Sequence of chain 18.B:
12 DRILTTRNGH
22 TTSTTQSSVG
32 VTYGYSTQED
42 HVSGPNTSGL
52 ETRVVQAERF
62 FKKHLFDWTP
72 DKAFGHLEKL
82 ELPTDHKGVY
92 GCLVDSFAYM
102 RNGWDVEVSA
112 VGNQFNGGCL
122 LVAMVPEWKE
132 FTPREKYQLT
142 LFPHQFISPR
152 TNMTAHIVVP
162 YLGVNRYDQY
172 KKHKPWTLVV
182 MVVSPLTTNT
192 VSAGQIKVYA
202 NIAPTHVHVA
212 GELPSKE

The protein below binds the small molecule below.
Small molecule (SMILES): CC(C)C[C@H](NC(=O)[C@H](C)NC(=O)CNC(=O)[C@@H](N)Cc1ccccc1)C(=O)N[C@@H](CC(C)C)C(=O)N[C@@H](C)C(=O)O

Binding-site contacts:
Ligand atom CD1 contacts residue ASP12 of chain 18.B at 3.8 Å.
Ligand atom N contacts residue ILE14 of chain 18.B at 3.0 Å (h-bond).
Ligand atom C contacts residue ARG18 of chain 18.B at 3.8 Å.
Ligand atom CE1 contacts residue ASP12 of chain 18.B at 3.5 Å.
Ligand atom CD2 contacts residue THR17 of chain 18.B at 3.7 Å.
Ligand atom O contacts residue THR16 of chain 18.B at 3.1 Å (h-bond).
Ligand atom CD2 contacts residue VAL32 of chain 18.B at 3.9 Å (hydrophobic).
Ligand atom O contacts residue ARG18 of chain 18.B at 3.6 Å (salt-bridge).
Ligand atom CG contacts residue ILE14 of chain 18.B at 4.2 Å (hydrophobic).
Ligand atom O contacts residue LEU15 of chain 18.B at 3.5 Å.
Ligand atom CG contacts residue THR16 of chain 18.B at 4.0 Å.
Ligand atom C contacts residue ARG18 of chain 18.B at 4.1 Å.
Ligand atom N contacts residue THR16 of chain 18.B at 2.9 Å (h-bond).
Ligand atom CA contacts residue ARG18 of chain 18.B at 3.8 Å.
Ligand atom C contacts residue THR16 of chain 18.B at 3.7 Å.
Ligand atom CD1 contacts residue TYR34 of chain 18.B at 3.0 Å (hydrophobic).
Ligand atom CB contacts residue THR16 of chain 18.B at 4.2 Å.
Ligand atom O contacts residue ILE14 of chain 18.B at 3.5 Å (h-bond).
Ligand atom CG contacts residue THR17 of chain 18.B at 4.3 Å.
Ligand atom CB contacts residue THR17 of chain 18.B at 4.0 Å.
Ligand atom O contacts residue THR17 of chain 18.B at 3.8 Å.
Ligand atom C contacts residue ILE14 of chain 18.B at 4.2 Å (hydrophobic).
Ligand atom CD1 contacts residue ILE14 of chain 18.B at 3.6 Å (hydrophobic).
Ligand atom N contacts residue ASP12 of chain 18.B at 4.1 Å.
Ligand atom C contacts residue ILE14 of chain 18.B at 3.6 Å (hydrophobic).
Ligand atom CB contacts residue ARG18 of chain 18.B at 4.2 Å.
Ligand atom O contacts residue ARG18 of chain 18.B at 3.0 Å (salt-bridge).
Ligand atom CB contacts residue LEU15 of chain 18.B at 4.1 Å (hydrophobic).
Ligand atom CA contacts residue ILE14 of chain 18.B at 4.0 Å (hydrophobic).
Ligand atom CA contacts residue ILE14 of chain 18.B at 3.3 Å (hydrophobic).
Ligand atom O contacts residue ILE14 of chain 18.B at 3.1 Å.
Ligand atom CB contacts residue ILE14 of chain 18.B at 4.1 Å (hydrophobic).
Ligand atom C contacts residue ILE14 of chain 18.B at 3.4 Å (hydrophobic).
Ligand atom CA contacts residue THR16 of chain 18.B at 3.6 Å.
Ligand atom N contacts residue ILE14 of chain 18.B at 3.5 Å.
Ligand atom CD1 contacts residue THR16 of chain 18.B at 3.1 Å.
Ligand atom CD2 contacts residue HIS157 of chain 18.B at 3.7 Å.
Ligand atom CD2 contacts residue ASP106 of chain 18.B at 4.1 Å.
Ligand atom CA contacts residue ASP12 of chain 18.B at 3.7 Å.
Ligand atom C contacts residue THR16 of chain 18.B at 4.2 Å.